Sequence of chain 1.C:
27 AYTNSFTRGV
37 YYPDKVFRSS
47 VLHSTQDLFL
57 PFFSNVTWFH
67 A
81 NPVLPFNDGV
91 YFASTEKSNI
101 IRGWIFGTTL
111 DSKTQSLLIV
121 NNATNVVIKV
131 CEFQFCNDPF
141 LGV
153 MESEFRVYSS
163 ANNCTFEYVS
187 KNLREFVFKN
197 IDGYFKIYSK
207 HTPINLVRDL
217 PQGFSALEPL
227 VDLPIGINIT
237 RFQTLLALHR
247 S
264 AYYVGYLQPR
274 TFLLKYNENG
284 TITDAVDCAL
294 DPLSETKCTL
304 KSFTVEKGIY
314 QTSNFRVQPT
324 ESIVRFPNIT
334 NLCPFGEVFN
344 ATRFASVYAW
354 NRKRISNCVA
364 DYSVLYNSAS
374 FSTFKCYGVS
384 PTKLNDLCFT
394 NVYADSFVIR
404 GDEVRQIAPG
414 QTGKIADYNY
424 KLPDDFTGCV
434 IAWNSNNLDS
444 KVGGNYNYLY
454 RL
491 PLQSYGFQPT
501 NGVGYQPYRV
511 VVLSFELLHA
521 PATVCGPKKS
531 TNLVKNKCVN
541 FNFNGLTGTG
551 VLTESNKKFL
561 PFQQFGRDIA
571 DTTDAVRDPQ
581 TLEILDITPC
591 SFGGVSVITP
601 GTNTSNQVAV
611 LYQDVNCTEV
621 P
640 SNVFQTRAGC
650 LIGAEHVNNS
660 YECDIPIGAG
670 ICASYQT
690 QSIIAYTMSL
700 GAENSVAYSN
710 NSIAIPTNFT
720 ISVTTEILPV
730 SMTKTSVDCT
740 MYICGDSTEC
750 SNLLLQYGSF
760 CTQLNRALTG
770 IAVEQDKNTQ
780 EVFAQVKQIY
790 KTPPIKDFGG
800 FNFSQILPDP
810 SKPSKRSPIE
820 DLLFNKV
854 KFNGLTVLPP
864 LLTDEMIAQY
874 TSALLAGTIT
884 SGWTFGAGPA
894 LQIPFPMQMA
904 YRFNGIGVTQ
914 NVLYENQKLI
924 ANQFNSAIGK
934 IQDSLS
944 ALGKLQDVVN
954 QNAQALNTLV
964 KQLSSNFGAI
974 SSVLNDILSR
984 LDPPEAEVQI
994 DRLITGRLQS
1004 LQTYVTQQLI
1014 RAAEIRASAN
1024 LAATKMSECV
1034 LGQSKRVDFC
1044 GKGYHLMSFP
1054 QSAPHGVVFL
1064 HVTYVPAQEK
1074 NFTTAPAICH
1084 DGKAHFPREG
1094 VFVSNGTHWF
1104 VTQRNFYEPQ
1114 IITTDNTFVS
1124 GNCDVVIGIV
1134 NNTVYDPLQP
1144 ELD

Binding-site contacts:
Ligand atom C1 contacts residue ASN616 of chain 1.C at 1.4 Å.
Ligand atom C1 contacts residue THR618 of chain 1.C at 4.1 Å.
Ligand atom C8 contacts residue ASN616 of chain 1.C at 4.2 Å.
Ligand atom C7 contacts residue ASN616 of chain 1.C at 3.9 Å.
Ligand atom C4 contacts residue ASN616 of chain 1.C at 4.2 Å.
Ligand atom C3 contacts residue ASN616 of chain 1.C at 3.8 Å.
Ligand atom O5 contacts residue THR618 of chain 1.C at 4.4 Å.
Ligand atom N2 contacts residue GLN644 of chain 1.C at 4.4 Å.
Ligand atom O5 contacts residue ASN616 of chain 1.C at 2.4 Å (h-bond).
Ligand atom C2 contacts residue ASN616 of chain 1.C at 2.5 Å.
Ligand atom C5 contacts residue ASN616 of chain 1.C at 3.7 Å.
Ligand atom N2 contacts residue ASN616 of chain 1.C at 2.9 Å (h-bond).
Ligand atom C8 contacts residue GLN644 of chain 1.C at 4.0 Å.

This small molecule binds to this protein.
Small molecule (SMILES): CC(=O)N[C@@H]1[C@@H](O)[C@H](O)[C@@H](CO)O[C@H]1O